This small molecule binds to this protein.
Small molecule (SMILES): NC(=[NH2+])NCCC[C@H](N)C(=O)O

Binding-site contacts:
Ligand atom CA contacts residue ASN155 of chain 1.A at 3.2 Å.
Ligand atom CA contacts residue PHE158 of chain 1.A at 3.7 Å (hydrophobic).
Ligand atom CD contacts residue CYS398 of chain 1.A at 3.2 Å (hydrophobic).
Ligand atom NH1 contacts residue ARG160 of chain 1.A at 3.2 Å.
Ligand atom NH1 contacts residue CYS398 of chain 1.A at 2.6 Å (h-bond).
Ligand atom CB contacts residue PHE158 of chain 1.A at 3.7 Å (hydrophobic).
Ligand atom CB contacts residue GLY392 of chain 1.A at 3.3 Å.
Ligand atom CZ contacts residue HIS269 of chain 1.A at 3.6 Å.
Ligand atom CB contacts residue MET393 of chain 1.A at 3.5 Å (hydrophobic).
Ligand atom CD contacts residue HIS269 of chain 1.A at 3.9 Å.
Ligand atom CA contacts residue GLY392 of chain 1.A at 3.6 Å.
Ligand atom NE contacts residue CYS398 of chain 1.A at 2.8 Å (h-bond).
Ligand atom CA contacts residue ARG180 of chain 1.A at 3.9 Å.
Ligand atom C contacts residue ASN155 of chain 1.A at 3.8 Å.
Ligand atom CZ contacts residue ASP271 of chain 1.A at 3.7 Å.
Ligand atom N contacts residue GLY392 of chain 1.A at 2.8 Å (h-bond).
Ligand atom N contacts residue PHE158 of chain 1.A at 3.8 Å.
Ligand atom CD contacts residue MET268 of chain 1.A at 3.8 Å (hydrophobic).
Ligand atom NH1 contacts residue ASP271 of chain 1.A at 3.0 Å (salt-bridge).
Ligand atom C contacts residue ARG232 of chain 1.A at 3.5 Å.
Ligand atom CG contacts residue ASP161 of chain 1.A at 3.4 Å.
Ligand atom OXT contacts residue MET268 of chain 1.A at 3.5 Å.
Ligand atom NE contacts residue HIS269 of chain 1.A at 3.1 Å (h-bond).
Ligand atom CD contacts residue ASP161 of chain 1.A at 3.7 Å.
Ligand atom CZ contacts residue CYS398 of chain 1.A at 1.7 Å (hydrophobic).
Ligand atom CZ contacts residue ASP161 of chain 1.A at 3.7 Å.
Ligand atom NH1 contacts residue HIS269 of chain 1.A at 3.8 Å.
Ligand atom N contacts residue LEU44 of chain 1.A at 2.8 Å (h-bond).
Ligand atom CG contacts residue ARG180 of chain 1.A at 3.7 Å.
Ligand atom O contacts residue ARG232 of chain 1.A at 2.9 Å (salt-bridge).
Ligand atom NH1 contacts residue GLY215 of chain 1.A at 3.5 Å.
Ligand atom OXT contacts residue ARG232 of chain 1.A at 2.7 Å (salt-bridge).
Ligand atom CG contacts residue MET268 of chain 1.A at 3.9 Å (hydrophobic).
Ligand atom O contacts residue ARG180 of chain 1.A at 2.9 Å (salt-bridge).
Ligand atom OXT contacts residue LEU44 of chain 1.A at 3.4 Å.
Ligand atom NE contacts residue ASP161 of chain 1.A at 2.9 Å (salt-bridge).
Ligand atom N contacts residue ASN155 of chain 1.A at 2.6 Å (h-bond).
Ligand atom CD contacts residue MET393 of chain 1.A at 3.4 Å (hydrophobic).
Ligand atom NH1 contacts residue ASP161 of chain 1.A at 3.2 Å (salt-bridge).
Ligand atom C contacts residue ARG180 of chain 1.A at 3.8 Å.

Sequence of chain 1.A:
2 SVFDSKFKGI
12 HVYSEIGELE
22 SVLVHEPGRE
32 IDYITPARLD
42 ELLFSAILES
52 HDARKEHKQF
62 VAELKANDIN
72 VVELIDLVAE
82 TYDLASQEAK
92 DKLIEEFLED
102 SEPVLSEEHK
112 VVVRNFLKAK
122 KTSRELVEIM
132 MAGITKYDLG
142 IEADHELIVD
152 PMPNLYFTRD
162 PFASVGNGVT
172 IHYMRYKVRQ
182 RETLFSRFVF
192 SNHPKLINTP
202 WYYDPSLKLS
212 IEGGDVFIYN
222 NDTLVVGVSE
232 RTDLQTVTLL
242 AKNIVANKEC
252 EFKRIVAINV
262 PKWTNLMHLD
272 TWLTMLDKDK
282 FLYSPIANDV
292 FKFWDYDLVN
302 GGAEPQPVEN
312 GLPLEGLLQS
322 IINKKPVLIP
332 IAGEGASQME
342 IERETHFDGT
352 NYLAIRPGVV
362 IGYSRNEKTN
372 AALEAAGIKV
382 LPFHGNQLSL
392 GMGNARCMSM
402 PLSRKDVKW